Sequence of chain 1.A:
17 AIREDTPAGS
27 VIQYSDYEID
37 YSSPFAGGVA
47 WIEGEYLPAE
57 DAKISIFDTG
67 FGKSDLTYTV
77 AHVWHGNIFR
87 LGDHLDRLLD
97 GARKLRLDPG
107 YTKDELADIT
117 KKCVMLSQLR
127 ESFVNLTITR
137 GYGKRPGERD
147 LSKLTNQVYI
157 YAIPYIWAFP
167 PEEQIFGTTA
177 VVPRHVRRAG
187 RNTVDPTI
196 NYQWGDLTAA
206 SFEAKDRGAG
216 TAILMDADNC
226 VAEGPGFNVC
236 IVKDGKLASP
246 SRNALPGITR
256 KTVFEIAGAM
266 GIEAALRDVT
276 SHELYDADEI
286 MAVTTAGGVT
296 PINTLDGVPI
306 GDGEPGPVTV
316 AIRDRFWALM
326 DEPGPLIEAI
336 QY

Binding-site contacts:
Ligand atom C5 contacts residue VAL76 of chain 1.B at 4.4 Å (hydrophobic).
Ligand atom C4 contacts residue LLP195 of chain 1.B at 4.3 Å.
Ligand atom O5 contacts residue VAL76 of chain 1.B at 3.5 Å.
Ligand atom C4 contacts residue PHE129 of chain 1.B at 4.0 Å (hydrophobic).
Ligand atom C6 contacts residue VAL76 of chain 1.B at 4.1 Å (hydrophobic).
Ligand atom C5 contacts residue LLP195 of chain 1.B at 3.6 Å.
Ligand atom O3 contacts residue LLP195 of chain 1.B at 3.6 Å.
Ligand atom C6 contacts residue LLP195 of chain 1.B at 4.3 Å.
Ligand atom O6 contacts residue LYS69 of chain 1.A at 4.2 Å.
Ligand atom C3 contacts residue ALA291 of chain 1.B at 3.6 Å (hydrophobic).
Ligand atom O6 contacts residue TYR74 of chain 1.B at 3.8 Å.
Ligand atom C5 contacts residue TYR74 of chain 1.B at 3.9 Å (hydrophobic).
Ligand atom O3 contacts residue GLY231 of chain 1.B at 2.5 Å (h-bond).
Ligand atom O5 contacts residue LLP195 of chain 1.B at 2.8 Å (h-bond).
Ligand atom C1 contacts residue TRP199 of chain 1.B at 3.5 Å (hydrophobic).
Ligand atom O4 contacts residue ALA291 of chain 1.B at 4.3 Å.
Ligand atom C2 contacts residue ALA164 of chain 1.B at 4.3 Å (hydrophobic).
Ligand atom O3 contacts residue THR289 of chain 1.B at 3.2 Å (h-bond).
Ligand atom C1 contacts residue LYS69 of chain 1.A at 4.2 Å.
Ligand atom C2 contacts residue ALA291 of chain 1.B at 4.3 Å (hydrophobic).
Ligand atom C4 contacts residue ALA291 of chain 1.B at 3.9 Å (hydrophobic).
Ligand atom C3 contacts residue GLY231 of chain 1.B at 3.7 Å.
Ligand atom C6 contacts residue TYR74 of chain 1.B at 3.0 Å (hydrophobic).
Ligand atom O5 contacts residue TYR74 of chain 1.B at 4.2 Å.
Ligand atom C6 contacts residue PHE129 of chain 1.B at 4.4 Å (hydrophobic).
Ligand atom O2 contacts residue ALA291 of chain 1.B at 4.2 Å.
Ligand atom C6 contacts residue TRP199 of chain 1.B at 4.5 Å (hydrophobic).
Ligand atom O6 contacts residue TRP199 of chain 1.B at 4.2 Å.
Ligand atom O4 contacts residue PHE129 of chain 1.B at 3.2 Å.
Ligand atom C3 contacts residue THR289 of chain 1.B at 3.9 Å.
Ligand atom O1 contacts residue LYS69 of chain 1.A at 3.9 Å.
Ligand atom C2 contacts residue GLY231 of chain 1.B at 4.4 Å.
Ligand atom O2 contacts residue ALA164 of chain 1.B at 3.4 Å.

Sequence of chain 1.B:
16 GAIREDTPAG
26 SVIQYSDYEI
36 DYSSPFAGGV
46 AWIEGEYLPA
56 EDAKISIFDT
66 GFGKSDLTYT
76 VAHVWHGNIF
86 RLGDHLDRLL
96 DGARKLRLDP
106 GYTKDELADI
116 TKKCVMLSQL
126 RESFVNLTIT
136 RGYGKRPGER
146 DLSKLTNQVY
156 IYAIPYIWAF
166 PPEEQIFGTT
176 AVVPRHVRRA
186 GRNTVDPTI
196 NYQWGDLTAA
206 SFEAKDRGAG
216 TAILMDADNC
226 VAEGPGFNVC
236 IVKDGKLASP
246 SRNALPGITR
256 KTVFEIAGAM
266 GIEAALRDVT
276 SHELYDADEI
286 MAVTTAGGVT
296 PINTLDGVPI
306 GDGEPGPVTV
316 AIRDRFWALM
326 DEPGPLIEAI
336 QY

A small-molecule ligand and the protein it binds are described below.
Small molecule (SMILES): O=C(CO)[C@@H](O)[C@H](O)[C@H](O)CO